The small molecule below binds the protein below.
Small molecule (SMILES): N[C@@H](Cc1c[nH]c2ccccc12)C(=O)O

Sequence of chain 1.M:
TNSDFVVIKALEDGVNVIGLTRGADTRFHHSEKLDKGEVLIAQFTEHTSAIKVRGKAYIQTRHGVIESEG

Binding-site contacts:
Ligand atom O contacts residue SER51 of chain 1.M at 2.9 Å (h-bond).
Ligand atom OXT contacts residue HIS49 of chain 1.L at 3.9 Å.
Ligand atom CA contacts residue THR28 of chain 1.M at 3.2 Å.
Ligand atom CA contacts residue GLY25 of chain 1.M at 3.5 Å.
Ligand atom CB contacts residue THR23 of chain 1.M at 3.7 Å.
Ligand atom N contacts residue GLY25 of chain 1.M at 2.7 Å (h-bond).
Ligand atom OXT contacts residue HIS31 of chain 1.L at 3.6 Å.
Ligand atom CZ2 contacts residue ALA44 of chain 1.L at 4.0 Å (hydrophobic).
Ligand atom C contacts residue THR50 of chain 1.L at 3.9 Å.
Ligand atom CZ2 contacts residue THR50 of chain 1.L at 3.9 Å.
Ligand atom OXT contacts residue THR47 of chain 1.L at 2.5 Å (h-bond).
Ligand atom CD2 contacts residue THR50 of chain 1.L at 4.0 Å.
Ligand atom N contacts residue ARG24 of chain 1.M at 3.8 Å.
Ligand atom CD1 contacts residue THR47 of chain 1.L at 3.8 Å.
Ligand atom CA contacts residue SER51 of chain 1.M at 3.9 Å.
Ligand atom O contacts residue GLY25 of chain 1.M at 3.0 Å (h-bond).
Ligand atom CD1 contacts residue GLN45 of chain 1.L at 3.6 Å.
Ligand atom NE1 contacts residue GLN45 of chain 1.L at 2.9 Å (h-bond).
Ligand atom CD1 contacts residue SER51 of chain 1.M at 3.6 Å.
Ligand atom C contacts residue SER51 of chain 1.M at 3.6 Å.
Ligand atom CB contacts residue SER51 of chain 1.M at 3.4 Å.
Ligand atom O contacts residue ARG24 of chain 1.M at 3.5 Å.
Ligand atom CZ3 contacts residue GLY21 of chain 1.L at 3.6 Å.
Ligand atom CE3 contacts residue HIS32 of chain 1.L at 3.9 Å.
Ligand atom CE2 contacts residue THR50 of chain 1.L at 3.9 Å.
Ligand atom O contacts residue THR47 of chain 1.L at 3.5 Å (h-bond).
Ligand atom N contacts residue ASP27 of chain 1.M at 2.9 Å (salt-bridge).
Ligand atom CA contacts residue HIS31 of chain 1.L at 4.0 Å.
Ligand atom C contacts residue GLY25 of chain 1.M at 3.5 Å.
Ligand atom NE1 contacts residue ALA44 of chain 1.L at 3.8 Å.
Ligand atom CB contacts residue THR28 of chain 1.M at 3.5 Å.
Ligand atom CA contacts residue THR23 of chain 1.M at 3.8 Å.
Ligand atom N contacts residue THR28 of chain 1.M at 2.8 Å (h-bond).
Ligand atom CZ3 contacts residue HIS32 of chain 1.L at 3.9 Å.
Ligand atom CE3 contacts residue HIS31 of chain 1.L at 4.0 Å.
Ligand atom OXT contacts residue THR50 of chain 1.L at 2.7 Å (h-bond).
Ligand atom N contacts residue THR23 of chain 1.M at 2.8 Å (h-bond).
Ligand atom CH2 contacts residue GLY21 of chain 1.L at 3.4 Å.
Ligand atom C contacts residue THR47 of chain 1.L at 3.4 Å.
Ligand atom CG contacts residue SER51 of chain 1.M at 3.9 Å.

Sequence of chain 1.L:
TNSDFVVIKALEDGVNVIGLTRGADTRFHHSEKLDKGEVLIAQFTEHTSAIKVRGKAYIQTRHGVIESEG